Sequence of chain 1.A:
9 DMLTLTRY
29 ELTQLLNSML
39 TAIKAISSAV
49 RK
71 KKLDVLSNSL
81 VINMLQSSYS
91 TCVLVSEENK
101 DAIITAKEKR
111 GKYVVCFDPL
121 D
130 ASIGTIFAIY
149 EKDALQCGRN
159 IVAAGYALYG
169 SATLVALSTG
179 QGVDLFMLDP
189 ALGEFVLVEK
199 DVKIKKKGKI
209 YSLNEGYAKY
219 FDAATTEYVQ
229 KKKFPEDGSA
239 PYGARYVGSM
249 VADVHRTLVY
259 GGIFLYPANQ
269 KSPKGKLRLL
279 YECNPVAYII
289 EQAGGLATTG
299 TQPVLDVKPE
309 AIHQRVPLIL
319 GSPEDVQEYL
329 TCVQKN

This protein binds this small molecule.
Small molecule (SMILES): O=P(O)(O)OC[C@H]1O[C@](O)(COP(=O)(O)O)[C@@H](O)[C@@H]1O

Sequence of chain 4.A:
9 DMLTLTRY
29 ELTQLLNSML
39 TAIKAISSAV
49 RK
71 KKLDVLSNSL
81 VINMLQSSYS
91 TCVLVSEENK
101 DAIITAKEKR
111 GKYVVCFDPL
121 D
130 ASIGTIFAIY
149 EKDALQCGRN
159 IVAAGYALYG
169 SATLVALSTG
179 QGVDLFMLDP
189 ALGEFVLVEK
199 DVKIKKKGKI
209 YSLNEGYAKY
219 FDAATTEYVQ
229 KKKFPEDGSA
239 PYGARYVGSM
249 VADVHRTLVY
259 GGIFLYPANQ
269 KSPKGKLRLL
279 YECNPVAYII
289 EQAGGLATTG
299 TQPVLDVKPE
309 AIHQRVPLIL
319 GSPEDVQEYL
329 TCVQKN

Binding-site contacts:
Ligand atom P2 contacts residue TYR264 of chain 4.A at 3.7 Å.
Ligand atom P2 contacts residue ASN212 of chain 4.A at 3.8 Å.
Ligand atom C1 contacts residue GLU280 of chain 4.A at 3.9 Å.
Ligand atom C5 contacts residue LYS274 of chain 4.A at 3.4 Å.
Ligand atom C4 contacts residue GLY246 of chain 4.A at 3.3 Å.
Ligand atom O5P contacts residue LYS274 of chain 4.A at 3.7 Å.
Ligand atom O6P contacts residue ASN212 of chain 4.A at 3.9 Å.
Ligand atom O5P contacts residue TYR264 of chain 4.A at 2.7 Å (h-bond).
Ligand atom C4 contacts residue MET248 of chain 4.A at 3.6 Å (hydrophobic).
Ligand atom O2P contacts residue LYS274 of chain 4.A at 3.9 Å.
Ligand atom O2 contacts residue GLY246 of chain 4.A at 3.7 Å.
Ligand atom O5P contacts residue TYR215 of chain 4.A at 2.9 Å (h-bond).
Ligand atom O3 contacts residue GLY246 of chain 4.A at 3.8 Å.
Ligand atom P2 contacts residue ARG243 of chain 1.A at 3.7 Å.
Ligand atom O4 contacts residue MET248 of chain 4.A at 3.3 Å.
Ligand atom O3P contacts residue GLU280 of chain 4.A at 3.0 Å (salt-bridge).
Ligand atom O4 contacts residue LEU275 of chain 4.A at 3.9 Å.
Ligand atom O4P contacts residue TYR215 of chain 4.A at 3.8 Å.
Ligand atom O1P contacts residue LEU275 of chain 4.A at 3.9 Å.
Ligand atom O3 contacts residue MET248 of chain 4.A at 2.6 Å (h-bond).
Ligand atom O1P contacts residue GLU280 of chain 4.A at 3.1 Å (salt-bridge).
Ligand atom C3 contacts residue MET248 of chain 4.A at 3.5 Å (hydrophobic).
Ligand atom O3 contacts residue ASP121 of chain 4.A at 3.1 Å (salt-bridge).
Ligand atom C3 contacts residue ASP121 of chain 4.A at 3.9 Å.
Ligand atom O4P contacts residue TYR264 of chain 4.A at 3.8 Å.
Ligand atom O3P contacts residue ASP118 of chain 4.A at 3.8 Å.
Ligand atom C1 contacts residue ASP121 of chain 4.A at 3.7 Å.
Ligand atom P1 contacts residue GLU280 of chain 4.A at 3.6 Å.
Ligand atom O6P contacts residue ARG243 of chain 1.A at 2.4 Å (salt-bridge).
Ligand atom O6 contacts residue TYR264 of chain 4.A at 3.1 Å.
Ligand atom C6 contacts residue LYS274 of chain 4.A at 3.2 Å.
Ligand atom O6 contacts residue LYS274 of chain 4.A at 3.7 Å.
Ligand atom O5 contacts residue LYS274 of chain 4.A at 2.8 Å (salt-bridge).
Ligand atom O6 contacts residue TYR244 of chain 4.A at 3.2 Å (h-bond).
Ligand atom O4P contacts residue TYR244 of chain 4.A at 2.6 Å (h-bond).
Ligand atom O3 contacts residue SER247 of chain 4.A at 3.4 Å.
Ligand atom C6 contacts residue GLY246 of chain 4.A at 3.5 Å.
Ligand atom O1 contacts residue LYS274 of chain 4.A at 3.6 Å.
Ligand atom P2 contacts residue TYR244 of chain 4.A at 3.5 Å.
Ligand atom O4P contacts residue ASN212 of chain 4.A at 2.8 Å (h-bond).